Sequence of chain 1.A:
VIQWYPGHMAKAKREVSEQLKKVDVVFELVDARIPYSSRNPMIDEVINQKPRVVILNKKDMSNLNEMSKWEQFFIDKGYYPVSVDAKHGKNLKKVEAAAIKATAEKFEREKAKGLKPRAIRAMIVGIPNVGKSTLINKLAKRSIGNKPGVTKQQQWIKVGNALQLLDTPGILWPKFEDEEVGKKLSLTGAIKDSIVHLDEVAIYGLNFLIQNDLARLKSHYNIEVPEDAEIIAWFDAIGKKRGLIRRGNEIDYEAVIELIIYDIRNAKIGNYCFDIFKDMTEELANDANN

Binding-site contacts:
Ligand atom C8 contacts residue THR142 of chain 1.A at 3.6 Å.
Ligand atom N1 contacts residue ASP68 of chain 1.A at 2.9 Å (salt-bridge).
Ligand atom N3B contacts residue ASN137 of chain 1.A at 3.0 Å (h-bond).
Ligand atom O5' contacts residue GLY139 of chain 1.A at 3.6 Å.
Ligand atom O6 contacts residue LYS95 of chain 1.A at 3.5 Å (salt-bridge).
Ligand atom O1B contacts residue VAL138 of chain 1.A at 3.3 Å (h-bond).
Ligand atom O6 contacts residue ASP93 of chain 1.A at 3.2 Å (salt-bridge).
Ligand atom C2 contacts residue ASP68 of chain 1.A at 3.5 Å.
Ligand atom N2 contacts residue ASP68 of chain 1.A at 2.6 Å (salt-bridge).
Ligand atom C6 contacts residue ASP93 of chain 1.A at 3.4 Å.
Ligand atom O1B contacts residue GLY139 of chain 1.A at 3.1 Å (h-bond).
Ligand atom O2A contacts residue SER141 of chain 1.A at 3.4 Å (h-bond).
Ligand atom O1A contacts residue GLY139 of chain 1.A at 3.3 Å.
Ligand atom PG contacts residue LYS140 of chain 1.A at 3.6 Å.
Ligand atom PA contacts residue THR142 of chain 1.A at 3.5 Å.
Ligand atom O4' contacts residue LYS66 of chain 1.A at 3.4 Å (salt-bridge).
Ligand atom O1A contacts residue LYS140 of chain 1.A at 3.6 Å.
Ligand atom O2B contacts residue SER141 of chain 1.A at 2.8 Å (h-bond).
Ligand atom O1A contacts residue THR142 of chain 1.A at 2.5 Å (h-bond).
Ligand atom O2B contacts residue LYS140 of chain 1.A at 3.2 Å (salt-bridge).
Ligand atom O1B contacts residue ASN137 of chain 1.A at 3.2 Å (h-bond).
Ligand atom O5' contacts residue THR142 of chain 1.A at 3.3 Å (h-bond).
Ligand atom O1G contacts residue ILE182 of chain 1.A at 3.4 Å.
Ligand atom O1G contacts residue LYS140 of chain 1.A at 2.7 Å (salt-bridge).
Ligand atom N2 contacts residue MET69 of chain 1.A at 3.5 Å (h-bond).
Ligand atom O1A contacts residue SER141 of chain 1.A at 2.9 Å (h-bond).
Ligand atom O3A contacts residue GLY139 of chain 1.A at 3.2 Å (h-bond).
Ligand atom O1G contacts residue PRO136 of chain 1.A at 3.3 Å.
Ligand atom C6 contacts residue LYS66 of chain 1.A at 3.5 Å.
Ligand atom PB contacts residue LYS140 of chain 1.A at 3.4 Å.
Ligand atom O3A contacts residue ASN137 of chain 1.A at 3.4 Å.
Ligand atom N7 contacts residue ASN65 of chain 1.A at 3.0 Å (h-bond).
Ligand atom O6 contacts residue ALA94 of chain 1.A at 2.9 Å (h-bond).
Ligand atom O1B contacts residue LYS140 of chain 1.A at 2.9 Å (salt-bridge).
Ligand atom O6 contacts residue LYS66 of chain 1.A at 3.2 Å (salt-bridge).
Ligand atom C5 contacts residue LYS66 of chain 1.A at 3.6 Å.
Ligand atom PA contacts residue SER141 of chain 1.A at 3.6 Å.
Ligand atom N1 contacts residue ASP93 of chain 1.A at 3.2 Å (salt-bridge).
Ligand atom PB contacts residue ASN137 of chain 1.A at 3.5 Å.
Ligand atom O6 contacts residue ASN65 of chain 1.A at 2.9 Å (h-bond).

The protein below binds the small molecule below.
Small molecule (SMILES): Nc1nc2c(ncn2[C@@H]2O[C@H](CO[P](=O)(O)O[P](=O)(O)NP(=O)(O)O)[C@@H](O)[C@H]2O)c(=O)[nH]1